A protein and the small-molecule ligand that binds it are described below.
Small molecule (SMILES): CC(C)C[C@H](C[P](=O)(O)[C@@H](N)CC(=O)O)C(=O)O

Binding-site contacts:
Ligand atom C8 contacts residue SER289 of chain 1.B at 3.4 Å.
Ligand atom O1 contacts residue GLY105 of chain 1.B at 3.2 Å.
Ligand atom P contacts residue ASP285 of chain 1.B at 3.7 Å.
Ligand atom P contacts residue TYR137 of chain 1.B at 3.5 Å.
Ligand atom P contacts residue KCX162 of chain 1.B at 3.6 Å.
Ligand atom O1P contacts residue ZN1 of chain 1.F at 2.2 Å.
Ligand atom C16 contacts residue ARG233 of chain 1.B at 3.6 Å.
Ligand atom O1P contacts residue HIS230 of chain 1.B at 3.6 Å.
Ligand atom O2P contacts residue TYR137 of chain 1.B at 2.4 Å (h-bond).
Ligand atom C7 contacts residue ARG169 of chain 1.B at 3.4 Å.
Ligand atom C3 contacts residue GLY75 of chain 1.B at 3.6 Å.
Ligand atom O3 contacts residue TYR137 of chain 1.B at 3.7 Å.
Ligand atom C8 contacts residue ASP285 of chain 1.B at 3.1 Å.
Ligand atom O1P contacts residue ZN1 of chain 1.G at 3.4 Å.
Ligand atom O4 contacts residue HIS201 of chain 1.B at 3.3 Å.
Ligand atom C5 contacts residue SER289 of chain 1.B at 3.8 Å.
Ligand atom C17 contacts residue PHE292 of chain 1.B at 3.7 Å (hydrophobic).
Ligand atom O4 contacts residue ARG169 of chain 1.B at 3.2 Å (salt-bridge).
Ligand atom N contacts residue SER289 of chain 1.B at 2.7 Å (h-bond).
Ligand atom C2 contacts residue KCX162 of chain 1.B at 3.1 Å.
Ligand atom C1 contacts residue TYR137 of chain 1.B at 3.5 Å (hydrophobic).
Ligand atom C18 contacts residue ARG233 of chain 1.B at 3.7 Å.
Ligand atom O1P contacts residue KCX162 of chain 1.B at 3.0 Å (h-bond).
Ligand atom O2 contacts residue GLY74 of chain 1.B at 3.5 Å.
Ligand atom O1P contacts residue ASP285 of chain 1.B at 2.8 Å (salt-bridge).
Ligand atom O1P contacts residue HIS70 of chain 1.B at 3.4 Å (h-bond).
Ligand atom O3 contacts residue PRO291 of chain 1.B at 3.7 Å.
Ligand atom O2 contacts residue GLY75 of chain 1.B at 2.6 Å (h-bond).
Ligand atom P contacts residue ZN1 of chain 1.G at 3.3 Å.
Ligand atom C18 contacts residue ILE257 of chain 1.B at 3.4 Å (hydrophobic).
Ligand atom O2P contacts residue KCX162 of chain 1.B at 3.5 Å (h-bond).
Ligand atom P contacts residue ZN1 of chain 1.F at 3.5 Å.
Ligand atom O2P contacts residue HIS230 of chain 1.B at 3.5 Å (h-bond).
Ligand atom O2P contacts residue ZN1 of chain 1.G at 2.0 Å.
Ligand atom O3 contacts residue ARG169 of chain 1.B at 2.9 Å (salt-bridge).
Ligand atom O2P contacts residue HIS201 of chain 1.B at 3.0 Å.
Ligand atom O2 contacts residue SER289 of chain 1.B at 3.4 Å (h-bond).
Ligand atom O1 contacts residue THR106 of chain 1.B at 2.8 Å (h-bond).
Ligand atom O4 contacts residue ARG233 of chain 1.B at 3.0 Å (salt-bridge).
Ligand atom C2 contacts residue HIS70 of chain 1.B at 3.3 Å.

Sequence of chain 1.B:
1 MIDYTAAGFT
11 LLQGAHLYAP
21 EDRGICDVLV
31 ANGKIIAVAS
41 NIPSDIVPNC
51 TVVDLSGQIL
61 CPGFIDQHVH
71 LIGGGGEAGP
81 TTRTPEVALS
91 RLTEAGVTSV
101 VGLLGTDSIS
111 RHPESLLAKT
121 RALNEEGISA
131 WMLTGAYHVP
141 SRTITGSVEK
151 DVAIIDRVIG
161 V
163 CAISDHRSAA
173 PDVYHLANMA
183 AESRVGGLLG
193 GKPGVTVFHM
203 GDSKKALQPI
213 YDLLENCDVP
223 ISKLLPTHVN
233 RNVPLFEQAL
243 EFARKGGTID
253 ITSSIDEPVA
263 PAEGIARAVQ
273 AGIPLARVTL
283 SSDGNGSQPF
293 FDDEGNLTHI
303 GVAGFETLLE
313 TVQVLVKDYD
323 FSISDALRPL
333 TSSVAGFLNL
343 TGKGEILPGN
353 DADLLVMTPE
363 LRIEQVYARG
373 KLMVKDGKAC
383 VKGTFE